The protein below binds the small molecule below.
Small molecule (SMILES): CC(=O)N[C@H]1[C@H](O[C@H]2[C@H](O)[C@@H](NC(C)=O)CO[C@@H]2CO)O[C@H](CO)[C@@H](O[C@@H]2O[C@H](CO)[C@@H](O)[C@H](O[C@H]3O[C@H](CO)[C@@H](O)[C@H](O)[C@@H]3O)[C@@H]2O)[C@@H]1O

Sequence of chain 1.A:
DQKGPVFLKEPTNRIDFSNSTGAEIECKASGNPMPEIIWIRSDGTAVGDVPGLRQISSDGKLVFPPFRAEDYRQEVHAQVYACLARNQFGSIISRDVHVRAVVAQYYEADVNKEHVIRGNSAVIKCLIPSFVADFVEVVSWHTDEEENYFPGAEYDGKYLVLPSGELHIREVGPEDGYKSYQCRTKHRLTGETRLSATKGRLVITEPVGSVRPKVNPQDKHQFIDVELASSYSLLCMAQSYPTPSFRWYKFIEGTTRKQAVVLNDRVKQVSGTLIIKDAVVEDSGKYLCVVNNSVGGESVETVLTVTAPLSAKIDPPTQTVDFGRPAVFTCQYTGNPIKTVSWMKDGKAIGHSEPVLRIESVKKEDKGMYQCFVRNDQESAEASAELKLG

Sequence of chain 1.B:
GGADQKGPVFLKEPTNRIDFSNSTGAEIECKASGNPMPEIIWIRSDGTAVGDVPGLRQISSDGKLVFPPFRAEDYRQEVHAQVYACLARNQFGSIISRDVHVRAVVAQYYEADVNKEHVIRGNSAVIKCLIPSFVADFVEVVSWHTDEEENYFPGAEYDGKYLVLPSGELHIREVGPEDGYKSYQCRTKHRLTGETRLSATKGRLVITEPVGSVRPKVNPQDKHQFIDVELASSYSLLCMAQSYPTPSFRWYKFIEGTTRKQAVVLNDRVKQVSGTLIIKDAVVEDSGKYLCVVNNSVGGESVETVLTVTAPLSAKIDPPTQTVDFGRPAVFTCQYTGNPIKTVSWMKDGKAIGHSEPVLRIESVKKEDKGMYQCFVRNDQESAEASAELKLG

Binding-site contacts:
Ligand atom C3 contacts residue ASN295 of chain 1.A at 3.8 Å.
Ligand atom C8 contacts residue SER302 of chain 1.A at 4.0 Å.
Ligand atom C5 contacts residue ASN295 of chain 1.A at 3.6 Å.
Ligand atom C4 contacts residue ASP380 of chain 1.B at 3.9 Å.
Ligand atom C5 contacts residue ASP380 of chain 1.B at 3.5 Å.
Ligand atom O5 contacts residue VAL294 of chain 1.A at 3.5 Å (h-bond).
Ligand atom C1 contacts residue GLY300 of chain 1.A at 4.4 Å.
Ligand atom O6 contacts residue GLY300 of chain 1.A at 3.6 Å.
Ligand atom O5 contacts residue GLY300 of chain 1.A at 3.5 Å.
Ligand atom N2 contacts residue ASN295 of chain 1.A at 2.9 Å (h-bond).
Ligand atom O6 contacts residue ASP380 of chain 1.B at 3.6 Å.
Ligand atom O5 contacts residue VAL293 of chain 1.A at 3.8 Å.
Ligand atom O5 contacts residue ASN295 of chain 1.A at 2.4 Å (h-bond).
Ligand atom O4 contacts residue ASP380 of chain 1.B at 3.0 Å (salt-bridge).
Ligand atom O6 contacts residue GLU301 of chain 1.A at 3.8 Å.
Ligand atom O4 contacts residue ASN379 of chain 1.B at 3.2 Å (h-bond).
Ligand atom O4 contacts residue GLN381 of chain 1.B at 4.2 Å.
Ligand atom C3 contacts residue ASN379 of chain 1.B at 3.5 Å.
Ligand atom C3 contacts residue ARG378 of chain 1.B at 4.2 Å.
Ligand atom C2 contacts residue ASN295 of chain 1.A at 2.5 Å.
Ligand atom O5 contacts residue GLU301 of chain 1.A at 4.0 Å.
Ligand atom C6 contacts residue GLY300 of chain 1.A at 4.0 Å.
Ligand atom C1 contacts residue VAL293 of chain 1.A at 3.8 Å (hydrophobic).
Ligand atom O3 contacts residue ASN379 of chain 1.B at 3.5 Å (h-bond).
Ligand atom C6 contacts residue GLU301 of chain 1.A at 3.7 Å.
Ligand atom C4 contacts residue ASN379 of chain 1.B at 3.9 Å.
Ligand atom N2 contacts residue ARG250 of chain 1.A at 4.0 Å.
Ligand atom C7 contacts residue ASN295 of chain 1.A at 3.6 Å.
Ligand atom O3 contacts residue ASP99 of chain 1.B at 3.9 Å.
Ligand atom O4 contacts residue HIS101 of chain 1.B at 3.9 Å.
Ligand atom C1 contacts residue ASN295 of chain 1.A at 1.4 Å.
Ligand atom C6 contacts residue VAL293 of chain 1.A at 4.1 Å (hydrophobic).
Ligand atom C1 contacts residue VAL294 of chain 1.A at 3.9 Å (hydrophobic).
Ligand atom O7 contacts residue ASN295 of chain 1.A at 3.9 Å.
Ligand atom C8 contacts residue LEU291 of chain 1.A at 3.9 Å (hydrophobic).
Ligand atom C5 contacts residue VAL293 of chain 1.A at 3.5 Å (hydrophobic).
Ligand atom C4 contacts residue ASN295 of chain 1.A at 4.2 Å.
Ligand atom O3 contacts residue ARG378 of chain 1.B at 2.9 Å.
Ligand atom C1 contacts residue ARG250 of chain 1.A at 4.3 Å.
Ligand atom C6 contacts residue ASP380 of chain 1.B at 3.4 Å.